Binding-site contacts:
Ligand atom C4 contacts residue ASN234 of chain 1.G at 4.3 Å.
Ligand atom C8 contacts residue ASN234 of chain 1.G at 4.0 Å.
Ligand atom O7 contacts residue GLY232 of chain 1.G at 3.8 Å.
Ligand atom C7 contacts residue ILE233 of chain 1.G at 4.4 Å (hydrophobic).
Ligand atom C8 contacts residue ILE233 of chain 1.G at 3.7 Å (hydrophobic).
Ligand atom C1 contacts residue ASN234 of chain 1.G at 1.5 Å.
Ligand atom C7 contacts residue ASN234 of chain 1.G at 3.3 Å.
Ligand atom O5 contacts residue ASN234 of chain 1.G at 2.4 Å (h-bond).
Ligand atom N2 contacts residue ASN234 of chain 1.G at 3.0 Å (h-bond).
Ligand atom C8 contacts residue GLY232 of chain 1.G at 3.5 Å.
Ligand atom C3 contacts residue ASN234 of chain 1.G at 3.9 Å.
Ligand atom C5 contacts residue ASN234 of chain 1.G at 3.8 Å.
Ligand atom O7 contacts residue ASN234 of chain 1.G at 3.2 Å (h-bond).
Ligand atom C7 contacts residue GLY232 of chain 1.G at 4.3 Å.
Ligand atom C2 contacts residue ASN234 of chain 1.G at 2.5 Å.

This protein binds this small molecule.
Small molecule (SMILES): CC(=O)N[C@@H]1[C@@H](O)[C@H](O)[C@@H](CO)O[C@H]1O

Sequence of chain 1.G:
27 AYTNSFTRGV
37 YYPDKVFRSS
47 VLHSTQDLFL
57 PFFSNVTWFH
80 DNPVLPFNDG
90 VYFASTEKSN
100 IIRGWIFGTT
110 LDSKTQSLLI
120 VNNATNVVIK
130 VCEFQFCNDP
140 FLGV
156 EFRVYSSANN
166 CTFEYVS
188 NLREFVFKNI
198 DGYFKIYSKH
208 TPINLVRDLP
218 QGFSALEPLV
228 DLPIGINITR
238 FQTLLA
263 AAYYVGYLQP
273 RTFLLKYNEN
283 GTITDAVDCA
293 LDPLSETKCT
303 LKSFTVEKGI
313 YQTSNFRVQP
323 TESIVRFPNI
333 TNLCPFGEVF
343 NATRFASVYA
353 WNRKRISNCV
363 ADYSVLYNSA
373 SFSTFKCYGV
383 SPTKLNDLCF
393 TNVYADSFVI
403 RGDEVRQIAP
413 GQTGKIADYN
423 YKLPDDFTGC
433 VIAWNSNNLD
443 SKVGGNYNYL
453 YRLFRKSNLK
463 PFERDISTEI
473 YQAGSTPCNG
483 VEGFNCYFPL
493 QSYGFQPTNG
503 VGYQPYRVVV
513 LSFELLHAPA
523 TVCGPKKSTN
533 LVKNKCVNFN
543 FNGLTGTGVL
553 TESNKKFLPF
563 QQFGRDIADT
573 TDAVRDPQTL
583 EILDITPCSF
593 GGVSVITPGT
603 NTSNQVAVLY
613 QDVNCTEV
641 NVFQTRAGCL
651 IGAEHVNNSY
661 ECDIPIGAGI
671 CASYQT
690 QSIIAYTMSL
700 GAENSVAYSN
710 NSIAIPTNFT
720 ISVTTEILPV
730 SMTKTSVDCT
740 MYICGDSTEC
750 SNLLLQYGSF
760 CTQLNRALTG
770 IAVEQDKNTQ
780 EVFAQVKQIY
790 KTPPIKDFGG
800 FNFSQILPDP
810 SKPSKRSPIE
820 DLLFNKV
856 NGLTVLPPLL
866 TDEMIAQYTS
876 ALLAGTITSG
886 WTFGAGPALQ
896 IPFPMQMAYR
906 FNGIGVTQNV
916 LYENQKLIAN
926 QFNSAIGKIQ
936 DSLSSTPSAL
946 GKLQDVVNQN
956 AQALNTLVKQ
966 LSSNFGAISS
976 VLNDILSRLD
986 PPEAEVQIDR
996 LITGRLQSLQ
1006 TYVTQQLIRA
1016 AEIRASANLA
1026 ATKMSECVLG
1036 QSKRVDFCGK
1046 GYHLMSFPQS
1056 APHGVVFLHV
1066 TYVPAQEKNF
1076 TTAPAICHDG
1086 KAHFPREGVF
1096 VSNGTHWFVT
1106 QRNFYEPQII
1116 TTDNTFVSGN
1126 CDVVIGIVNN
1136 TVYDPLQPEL